The protein below binds the small molecule below.
Small molecule (SMILES): OC[C@@H]1O[C@@H](O)[C@@H](O)[C@H]1O

Sequence of chain 4.A:
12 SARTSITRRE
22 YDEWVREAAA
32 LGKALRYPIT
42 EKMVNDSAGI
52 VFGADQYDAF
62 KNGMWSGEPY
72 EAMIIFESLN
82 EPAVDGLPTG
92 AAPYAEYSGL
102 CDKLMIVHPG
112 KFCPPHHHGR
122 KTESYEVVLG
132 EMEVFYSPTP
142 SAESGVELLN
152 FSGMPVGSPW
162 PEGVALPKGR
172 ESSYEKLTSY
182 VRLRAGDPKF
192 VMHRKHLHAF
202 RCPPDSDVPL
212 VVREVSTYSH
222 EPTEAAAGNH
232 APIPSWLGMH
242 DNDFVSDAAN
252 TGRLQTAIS

Binding-site contacts:
Ligand atom C1 contacts residue ASP47 of chain 4.A at 4.5 Å.
Ligand atom O1 contacts residue ASP47 of chain 4.A at 4.3 Å.
Ligand atom O1 contacts residue ASP23 of chain 4.A at 2.7 Å (salt-bridge).
Ligand atom O1 contacts residue TYR22 of chain 4.A at 4.2 Å.
Ligand atom C2 contacts residue ASP47 of chain 4.A at 3.5 Å.
Ligand atom C1 contacts residue VAL45 of chain 4.A at 4.0 Å (hydrophobic).
Ligand atom C5 contacts residue VAL45 of chain 4.A at 3.0 Å (hydrophobic).
Ligand atom O1 contacts residue ARG27 of chain 4.A at 4.3 Å.
Ligand atom O4 contacts residue VAL45 of chain 4.A at 3.9 Å.
Ligand atom O1 contacts residue ARG19 of chain 4.A at 3.8 Å.
Ligand atom O2 contacts residue ASP23 of chain 4.A at 4.0 Å.
Ligand atom O5 contacts residue VAL45 of chain 4.A at 3.5 Å.
Ligand atom O4 contacts residue ARG27 of chain 4.A at 4.2 Å.
Ligand atom C2 contacts residue ARG19 of chain 4.A at 4.3 Å.
Ligand atom O2 contacts residue ASP47 of chain 4.A at 2.6 Å (salt-bridge).
Ligand atom C3 contacts residue ASN46 of chain 4.A at 3.9 Å.
Ligand atom C2 contacts residue ASN46 of chain 4.A at 3.6 Å.
Ligand atom C5 contacts residue GLU42 of chain 4.A at 3.7 Å.
Ligand atom O5 contacts residue GLU42 of chain 4.A at 3.7 Å.
Ligand atom C1 contacts residue ASP23 of chain 4.A at 4.1 Å.
Ligand atom C3 contacts residue VAL45 of chain 4.A at 3.3 Å (hydrophobic).
Ligand atom O2 contacts residue ASN46 of chain 4.A at 4.3 Å.
Ligand atom C1 contacts residue ASN46 of chain 4.A at 4.3 Å.
Ligand atom C2 contacts residue VAL45 of chain 4.A at 3.8 Å (hydrophobic).
Ligand atom C4 contacts residue VAL45 of chain 4.A at 3.6 Å (hydrophobic).
Ligand atom O2 contacts residue ARG19 of chain 4.A at 3.1 Å (salt-bridge).